The small molecule below binds the protein below.
Small molecule (SMILES): CC(=O)N[C@@H]1[C@@H](O)[C@H](O)[C@@H](CO)O[C@H]1O

Binding-site contacts:
Ligand atom C5 contacts residue ASN67 of chain 54.C at 3.7 Å.
Ligand atom C8 contacts residue ARG89 of chain 54.C at 3.3 Å.
Ligand atom C4 contacts residue ASN67 of chain 54.C at 4.2 Å.
Ligand atom C8 contacts residue ASN67 of chain 54.C at 4.4 Å.
Ligand atom O5 contacts residue ASN67 of chain 54.C at 2.4 Å (h-bond).
Ligand atom C7 contacts residue MET118 of chain 54.C at 4.0 Å (hydrophobic).
Ligand atom C1 contacts residue MET118 of chain 54.C at 4.1 Å (hydrophobic).
Ligand atom C2 contacts residue ASN67 of chain 54.C at 2.5 Å.
Ligand atom C8 contacts residue MET118 of chain 54.C at 3.8 Å (hydrophobic).
Ligand atom C1 contacts residue ASN67 of chain 54.C at 1.4 Å.
Ligand atom N2 contacts residue MET118 of chain 54.C at 3.6 Å.
Ligand atom O7 contacts residue PHE90 of chain 54.C at 4.4 Å.
Ligand atom C7 contacts residue SER300 of chain 53.E at 3.4 Å.
Ligand atom O7 contacts residue SER300 of chain 53.E at 4.3 Å.
Ligand atom C7 contacts residue ASN67 of chain 54.C at 3.3 Å.
Ligand atom O7 contacts residue ASN67 of chain 54.C at 3.3 Å (h-bond).
Ligand atom C8 contacts residue SER300 of chain 53.E at 1.9 Å.
Ligand atom C8 contacts residue PHE90 of chain 54.C at 3.7 Å (hydrophobic).
Ligand atom C7 contacts residue PHE90 of chain 54.C at 4.2 Å (hydrophobic).
Ligand atom C2 contacts residue MET118 of chain 54.C at 4.5 Å (hydrophobic).
Ligand atom C3 contacts residue ASN67 of chain 54.C at 3.8 Å.
Ligand atom N2 contacts residue ASN67 of chain 54.C at 2.9 Å (h-bond).
Ligand atom N2 contacts residue SER300 of chain 53.E at 3.9 Å.

Sequence of chain 53.E:
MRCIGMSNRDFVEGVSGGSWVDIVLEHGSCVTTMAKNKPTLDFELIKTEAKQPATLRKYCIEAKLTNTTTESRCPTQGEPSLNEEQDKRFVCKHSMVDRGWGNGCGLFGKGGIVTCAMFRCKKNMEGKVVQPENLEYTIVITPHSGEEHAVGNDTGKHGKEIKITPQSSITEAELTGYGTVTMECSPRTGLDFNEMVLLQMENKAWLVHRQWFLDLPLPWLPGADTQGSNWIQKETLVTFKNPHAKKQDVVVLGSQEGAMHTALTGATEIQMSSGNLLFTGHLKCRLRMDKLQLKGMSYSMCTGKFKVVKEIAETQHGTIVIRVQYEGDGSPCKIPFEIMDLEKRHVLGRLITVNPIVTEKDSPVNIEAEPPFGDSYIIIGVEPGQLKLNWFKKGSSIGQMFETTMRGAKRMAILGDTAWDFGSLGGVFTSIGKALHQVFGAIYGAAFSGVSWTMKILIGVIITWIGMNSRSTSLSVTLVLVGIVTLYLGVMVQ

Sequence of chain 54.C:
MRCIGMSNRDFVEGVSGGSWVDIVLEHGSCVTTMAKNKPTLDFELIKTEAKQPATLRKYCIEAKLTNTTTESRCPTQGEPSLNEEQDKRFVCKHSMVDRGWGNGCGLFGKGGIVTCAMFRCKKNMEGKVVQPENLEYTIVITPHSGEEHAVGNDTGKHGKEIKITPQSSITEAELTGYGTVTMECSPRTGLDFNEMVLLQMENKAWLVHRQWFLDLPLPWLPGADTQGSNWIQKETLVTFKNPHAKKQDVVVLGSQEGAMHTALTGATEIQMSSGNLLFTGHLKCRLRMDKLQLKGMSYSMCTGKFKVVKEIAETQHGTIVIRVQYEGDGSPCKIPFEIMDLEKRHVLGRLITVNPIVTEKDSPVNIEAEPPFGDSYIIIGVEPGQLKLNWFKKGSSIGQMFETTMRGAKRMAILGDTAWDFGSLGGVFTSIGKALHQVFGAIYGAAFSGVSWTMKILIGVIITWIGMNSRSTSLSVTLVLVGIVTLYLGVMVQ